Binding-site contacts:
Ligand atom C7 contacts residue PHE90 of chain 22.C at 4.2 Å (hydrophobic).
Ligand atom N2 contacts residue MET118 of chain 22.C at 3.6 Å.
Ligand atom C5 contacts residue ASN67 of chain 22.C at 3.7 Å.
Ligand atom O7 contacts residue ASN67 of chain 22.C at 3.3 Å (h-bond).
Ligand atom C8 contacts residue MET118 of chain 22.C at 3.8 Å (hydrophobic).
Ligand atom C3 contacts residue ASN67 of chain 22.C at 3.8 Å.
Ligand atom N2 contacts residue ASN67 of chain 22.C at 2.9 Å (h-bond).
Ligand atom C7 contacts residue SER300 of chain 25.E at 3.4 Å.
Ligand atom C7 contacts residue MET118 of chain 22.C at 4.0 Å (hydrophobic).
Ligand atom C2 contacts residue ASN67 of chain 22.C at 2.5 Å.
Ligand atom C8 contacts residue ASN67 of chain 22.C at 4.4 Å.
Ligand atom N2 contacts residue SER300 of chain 25.E at 3.9 Å.
Ligand atom C8 contacts residue SER300 of chain 25.E at 1.9 Å.
Ligand atom C2 contacts residue MET118 of chain 22.C at 4.5 Å (hydrophobic).
Ligand atom C1 contacts residue ASN67 of chain 22.C at 1.4 Å.
Ligand atom C7 contacts residue ASN67 of chain 22.C at 3.3 Å.
Ligand atom C8 contacts residue ARG89 of chain 22.C at 3.3 Å.
Ligand atom C8 contacts residue PHE90 of chain 22.C at 3.7 Å (hydrophobic).
Ligand atom O5 contacts residue ASN67 of chain 22.C at 2.4 Å (h-bond).
Ligand atom C1 contacts residue MET118 of chain 22.C at 4.1 Å (hydrophobic).
Ligand atom O7 contacts residue SER300 of chain 25.E at 4.3 Å.
Ligand atom O7 contacts residue PHE90 of chain 22.C at 4.4 Å.
Ligand atom C4 contacts residue ASN67 of chain 22.C at 4.2 Å.

Sequence of chain 22.C:
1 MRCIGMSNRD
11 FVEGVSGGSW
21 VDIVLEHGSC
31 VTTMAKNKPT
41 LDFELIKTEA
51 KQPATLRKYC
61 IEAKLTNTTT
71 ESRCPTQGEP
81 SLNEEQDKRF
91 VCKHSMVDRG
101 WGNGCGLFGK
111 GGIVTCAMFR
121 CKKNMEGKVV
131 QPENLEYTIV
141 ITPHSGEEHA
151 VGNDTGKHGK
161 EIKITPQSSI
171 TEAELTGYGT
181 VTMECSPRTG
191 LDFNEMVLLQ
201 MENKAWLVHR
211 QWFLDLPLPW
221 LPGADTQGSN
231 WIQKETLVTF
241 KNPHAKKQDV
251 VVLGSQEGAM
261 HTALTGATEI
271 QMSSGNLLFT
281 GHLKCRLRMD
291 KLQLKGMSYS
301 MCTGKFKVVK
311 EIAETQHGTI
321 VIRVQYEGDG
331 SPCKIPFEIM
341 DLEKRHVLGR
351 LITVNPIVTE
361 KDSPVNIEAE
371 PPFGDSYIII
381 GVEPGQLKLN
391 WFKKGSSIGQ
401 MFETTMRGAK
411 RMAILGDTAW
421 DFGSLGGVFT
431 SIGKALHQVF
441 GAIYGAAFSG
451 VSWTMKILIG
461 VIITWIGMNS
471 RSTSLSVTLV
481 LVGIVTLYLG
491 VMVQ

Sequence of chain 25.E:
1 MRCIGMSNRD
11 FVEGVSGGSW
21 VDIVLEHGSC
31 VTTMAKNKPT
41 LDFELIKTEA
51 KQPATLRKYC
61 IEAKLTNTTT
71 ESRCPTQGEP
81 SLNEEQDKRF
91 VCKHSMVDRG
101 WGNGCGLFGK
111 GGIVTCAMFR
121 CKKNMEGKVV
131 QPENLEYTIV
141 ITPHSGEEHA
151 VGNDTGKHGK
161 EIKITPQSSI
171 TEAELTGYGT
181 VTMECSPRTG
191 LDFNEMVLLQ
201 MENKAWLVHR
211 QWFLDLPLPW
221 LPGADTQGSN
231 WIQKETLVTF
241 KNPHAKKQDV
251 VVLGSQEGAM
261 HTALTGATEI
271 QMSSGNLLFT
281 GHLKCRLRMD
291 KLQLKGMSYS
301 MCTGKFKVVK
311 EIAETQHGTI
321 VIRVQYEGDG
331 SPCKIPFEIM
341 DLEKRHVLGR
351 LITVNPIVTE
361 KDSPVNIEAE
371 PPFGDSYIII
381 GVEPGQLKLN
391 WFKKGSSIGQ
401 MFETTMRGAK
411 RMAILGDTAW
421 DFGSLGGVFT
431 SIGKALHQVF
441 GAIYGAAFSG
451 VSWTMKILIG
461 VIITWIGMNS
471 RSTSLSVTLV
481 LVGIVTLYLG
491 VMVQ

The small molecule below binds the protein below.
Small molecule (SMILES): CC(=O)N[C@@H]1[C@@H](O)[C@H](O)[C@@H](CO)O[C@H]1O